Sequence of chain 1.A:
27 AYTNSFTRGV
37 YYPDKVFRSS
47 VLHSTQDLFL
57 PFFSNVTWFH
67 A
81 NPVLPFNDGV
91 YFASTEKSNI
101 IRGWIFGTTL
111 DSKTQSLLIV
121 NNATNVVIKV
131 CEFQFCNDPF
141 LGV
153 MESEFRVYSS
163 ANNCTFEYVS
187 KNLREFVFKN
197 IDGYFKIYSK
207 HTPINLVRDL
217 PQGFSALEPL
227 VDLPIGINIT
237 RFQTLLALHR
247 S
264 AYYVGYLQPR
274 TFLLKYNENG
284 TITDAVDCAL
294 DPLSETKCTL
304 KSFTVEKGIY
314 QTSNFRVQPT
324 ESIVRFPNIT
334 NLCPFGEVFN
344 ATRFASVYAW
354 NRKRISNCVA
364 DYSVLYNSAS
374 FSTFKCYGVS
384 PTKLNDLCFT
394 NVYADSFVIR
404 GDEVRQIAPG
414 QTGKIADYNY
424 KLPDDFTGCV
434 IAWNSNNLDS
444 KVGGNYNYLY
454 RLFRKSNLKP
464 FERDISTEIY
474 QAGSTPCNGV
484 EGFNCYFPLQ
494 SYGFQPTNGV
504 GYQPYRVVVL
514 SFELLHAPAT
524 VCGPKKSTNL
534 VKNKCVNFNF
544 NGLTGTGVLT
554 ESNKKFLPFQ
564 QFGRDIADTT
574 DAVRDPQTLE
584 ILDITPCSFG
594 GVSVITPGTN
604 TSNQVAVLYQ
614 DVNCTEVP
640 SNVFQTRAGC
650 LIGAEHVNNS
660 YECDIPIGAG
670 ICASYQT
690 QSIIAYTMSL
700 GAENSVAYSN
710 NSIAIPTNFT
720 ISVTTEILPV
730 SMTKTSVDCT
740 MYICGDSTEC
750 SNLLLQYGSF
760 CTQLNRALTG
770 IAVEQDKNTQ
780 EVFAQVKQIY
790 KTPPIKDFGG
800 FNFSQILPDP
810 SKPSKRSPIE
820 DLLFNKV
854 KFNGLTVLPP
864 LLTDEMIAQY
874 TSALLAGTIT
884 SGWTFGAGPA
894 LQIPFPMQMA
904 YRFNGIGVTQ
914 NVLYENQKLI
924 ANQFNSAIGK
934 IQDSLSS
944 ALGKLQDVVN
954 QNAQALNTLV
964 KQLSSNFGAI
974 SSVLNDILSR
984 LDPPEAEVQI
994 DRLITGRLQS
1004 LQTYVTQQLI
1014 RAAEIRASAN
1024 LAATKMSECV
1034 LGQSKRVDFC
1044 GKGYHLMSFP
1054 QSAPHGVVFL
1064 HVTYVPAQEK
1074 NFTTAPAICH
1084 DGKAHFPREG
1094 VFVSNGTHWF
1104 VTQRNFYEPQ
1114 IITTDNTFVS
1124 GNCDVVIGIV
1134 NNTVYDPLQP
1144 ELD

Binding-site contacts:
Ligand atom O5 contacts residue THR618 of chain 1.A at 4.4 Å.
Ligand atom O5 contacts residue ASN616 of chain 1.A at 2.4 Å (h-bond).
Ligand atom C8 contacts residue ASN616 of chain 1.A at 4.2 Å.
Ligand atom C8 contacts residue GLN644 of chain 1.A at 4.0 Å.
Ligand atom C2 contacts residue ASN616 of chain 1.A at 2.5 Å.
Ligand atom C1 contacts residue ASN616 of chain 1.A at 1.4 Å.
Ligand atom C3 contacts residue ASN616 of chain 1.A at 3.8 Å.
Ligand atom C5 contacts residue ASN616 of chain 1.A at 3.7 Å.
Ligand atom N2 contacts residue ASN616 of chain 1.A at 2.9 Å (h-bond).
Ligand atom N2 contacts residue GLN644 of chain 1.A at 4.4 Å.
Ligand atom C4 contacts residue ASN616 of chain 1.A at 4.2 Å.
Ligand atom C1 contacts residue THR618 of chain 1.A at 4.1 Å.
Ligand atom C7 contacts residue ASN616 of chain 1.A at 3.9 Å.

A small-molecule ligand and the protein it binds are described below.
Small molecule (SMILES): CC(=O)N[C@@H]1[C@@H](O)[C@H](O)[C@@H](CO)O[C@H]1O